Sequence of chain 1.A:
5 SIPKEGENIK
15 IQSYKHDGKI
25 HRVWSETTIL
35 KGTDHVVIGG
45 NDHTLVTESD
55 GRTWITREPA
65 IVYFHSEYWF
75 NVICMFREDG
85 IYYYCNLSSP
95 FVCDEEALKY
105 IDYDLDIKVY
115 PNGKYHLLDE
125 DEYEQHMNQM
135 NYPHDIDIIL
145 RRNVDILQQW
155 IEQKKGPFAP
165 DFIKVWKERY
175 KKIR

Binding-site contacts:
Ligand atom C17 contacts residue TRP58 of chain 1.A at 4.1 Å (hydrophobic).
Ligand atom O21 contacts residue GLU52 of chain 1.A at 4.0 Å.
Ligand atom O11 contacts residue MG1 of chain 1.D at 3.9 Å.
Ligand atom S13 contacts residue ARG26 of chain 1.A at 3.5 Å (salt-bridge).
Ligand atom C19 contacts residue TRP58 of chain 1.A at 3.6 Å (hydrophobic).
Ligand atom O05 contacts residue ARG26 of chain 1.A at 4.1 Å.
Ligand atom O11 contacts residue HIS25 of chain 1.A at 2.7 Å (h-bond).
Ligand atom O12 contacts residue MG1 of chain 1.D at 2.5 Å.
Ligand atom P10 contacts residue ARG26 of chain 1.A at 3.8 Å.
Ligand atom N25 contacts residue TRP58 of chain 1.A at 3.7 Å.
Ligand atom O12 contacts residue GLU126 of chain 1.A at 3.8 Å.
Ligand atom C04 contacts residue TYR88 of chain 1.A at 3.8 Å (hydrophobic).
Ligand atom C04 contacts residue ARG26 of chain 1.A at 4.1 Å.
Ligand atom N22 contacts residue TRP58 of chain 1.A at 3.9 Å.
Ligand atom C23 contacts residue TRP58 of chain 1.A at 3.8 Å (hydrophobic).
Ligand atom O12 contacts residue TYR88 of chain 1.A at 4.1 Å.
Ligand atom O12 contacts residue ASP110 of chain 1.A at 4.0 Å.
Ligand atom N18 contacts residue GLU52 of chain 1.A at 3.4 Å (salt-bridge).
Ligand atom O14 contacts residue TRP58 of chain 1.A at 3.5 Å.
Ligand atom O21 contacts residue TRP58 of chain 1.A at 4.0 Å.
Ligand atom N24 contacts residue TRP58 of chain 1.A at 4.1 Å.
Ligand atom O11 contacts residue ARG26 of chain 1.A at 2.9 Å (salt-bridge).
Ligand atom S13 contacts residue HIS25 of chain 1.A at 3.8 Å.
Ligand atom O09 contacts residue TYR88 of chain 1.A at 3.5 Å (h-bond).
Ligand atom N18 contacts residue ARG26 of chain 1.A at 3.9 Å.
Ligand atom O12 contacts residue ASP123 of chain 1.A at 3.2 Å (salt-bridge).
Ligand atom C19 contacts residue GLU52 of chain 1.A at 4.0 Å.
Ligand atom P10 contacts residue MG1 of chain 1.D at 3.7 Å.
Ligand atom O08 contacts residue TYR88 of chain 1.A at 2.6 Å (h-bond).
Ligand atom C17 contacts residue GLU52 of chain 1.A at 3.8 Å.
Ligand atom C15 contacts residue TRP58 of chain 1.A at 3.9 Å (hydrophobic).
Ligand atom N18 contacts residue TRP58 of chain 1.A at 4.0 Å.
Ligand atom C17 contacts residue ARG26 of chain 1.A at 3.6 Å.
Ligand atom O09 contacts residue ARG26 of chain 1.A at 3.4 Å (salt-bridge).
Ligand atom C26 contacts residue TRP58 of chain 1.A at 3.6 Å (hydrophobic).
Ligand atom P06 contacts residue TYR88 of chain 1.A at 3.6 Å.
Ligand atom C20 contacts residue TRP58 of chain 1.A at 3.8 Å (hydrophobic).
Ligand atom O11 contacts residue MG1 of chain 1.C at 4.0 Å.
Ligand atom P10 contacts residue HIS25 of chain 1.A at 3.8 Å.
Ligand atom N16 contacts residue TRP58 of chain 1.A at 3.5 Å.

A small-molecule ligand and the protein it binds are described below.
Small molecule (SMILES): Nc1nc(O)c2ncn([C@H]3O[C@H](COP(=O)(O)OP(O)(O)=S)[C@H](O)[C@@H]3O)c2n1